A protein and the small-molecule ligand that binds it are described below.
Small molecule (SMILES): COc1cccc(S(=O)(=O)N(CC(=O)O)c2cccc(-n3ncc(C(=O)O)c3C3CC3)c2)c1

Sequence of chain 1.A:
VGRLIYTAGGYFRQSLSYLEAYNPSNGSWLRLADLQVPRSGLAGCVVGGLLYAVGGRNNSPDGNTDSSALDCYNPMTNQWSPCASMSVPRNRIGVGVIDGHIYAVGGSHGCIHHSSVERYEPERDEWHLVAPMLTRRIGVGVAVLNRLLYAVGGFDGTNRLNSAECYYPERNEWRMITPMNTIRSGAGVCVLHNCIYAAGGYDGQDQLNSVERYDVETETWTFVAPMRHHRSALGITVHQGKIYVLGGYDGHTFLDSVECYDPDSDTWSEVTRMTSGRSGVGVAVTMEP

Binding-site contacts:
Ligand atom C10 contacts residue DMS1 of chain 1.Q at 3.6 Å.
Ligand atom C12 contacts residue SER235 of chain 1.A at 3.5 Å.
Ligand atom C11 contacts residue SER235 of chain 1.A at 3.8 Å.
Ligand atom O1 contacts residue GLY283 of chain 1.A at 3.3 Å.
Ligand atom C2 contacts residue ARG60 of chain 1.A at 3.4 Å.
Ligand atom C5 contacts residue ARG95 of chain 1.A at 3.8 Å.
Ligand atom O4 contacts residue SER188 of chain 1.A at 2.6 Å (h-bond).
Ligand atom O6 contacts residue PHE257 of chain 1.A at 3.3 Å.
Ligand atom C2 contacts residue ARG95 of chain 1.A at 3.3 Å.
Ligand atom C16 contacts residue SER282 of chain 1.A at 3.3 Å.
Ligand atom C15 contacts residue GLY44 of chain 1.A at 3.7 Å.
Ligand atom C21 contacts residue TYR252 of chain 1.A at 3.7 Å (hydrophobic).
Ligand atom O1 contacts residue SER282 of chain 1.A at 3.0 Å (h-bond).
Ligand atom C7 contacts residue SER188 of chain 1.A at 3.4 Å.
Ligand atom C8 contacts residue SER188 of chain 1.A at 3.4 Å.
Ligand atom O5 contacts residue ARG163 of chain 1.A at 2.9 Å (salt-bridge).
Ligand atom C12 contacts residue DMS1 of chain 1.Q at 3.2 Å.
Ligand atom O2 contacts residue ARG60 of chain 1.A at 3.3 Å (salt-bridge).
Ligand atom O3 contacts residue ARG60 of chain 1.A at 3.5 Å (salt-bridge).
Ligand atom O7 contacts residue TYR14 of chain 1.A at 3.1 Å.
Ligand atom N3 contacts residue ARG95 of chain 1.A at 3.8 Å.
Ligand atom C8 contacts residue ARG163 of chain 1.A at 3.6 Å.
Ligand atom C22 contacts residue SER282 of chain 1.A at 3.4 Å.
Ligand atom C20 contacts residue TYR252 of chain 1.A at 3.7 Å (hydrophobic).
Ligand atom C20 contacts residue DMS1 of chain 1.Q at 3.2 Å.
Ligand atom C11 contacts residue ALA236 of chain 1.A at 3.4 Å (hydrophobic).
Ligand atom O5 contacts residue DMS1 of chain 1.Q at 3.8 Å.
Ligand atom O2 contacts residue ARG95 of chain 1.A at 2.8 Å (salt-bridge).
Ligand atom C18 contacts residue PHE257 of chain 1.A at 3.6 Å (hydrophobic).
Ligand atom O3 contacts residue ASN94 of chain 1.A at 3.3 Å (h-bond).
Ligand atom C22 contacts residue ALA236 of chain 1.A at 3.6 Å (hydrophobic).
Ligand atom N3 contacts residue GLY142 of chain 1.A at 3.5 Å.
Ligand atom C13 contacts residue ARG95 of chain 1.A at 3.8 Å.
Ligand atom O7 contacts residue SER43 of chain 1.A at 3.8 Å.
Ligand atom C21 contacts residue DMS1 of chain 1.Q at 3.4 Å.
Ligand atom O3 contacts residue ARG95 of chain 1.A at 2.9 Å (salt-bridge).
Ligand atom C6 contacts residue SER188 of chain 1.A at 3.3 Å.
Ligand atom O4 contacts residue ARG163 of chain 1.A at 2.8 Å (salt-bridge).
Ligand atom O1 contacts residue TYR14 of chain 1.A at 3.8 Å.
Ligand atom S1 contacts residue SER282 of chain 1.A at 3.7 Å.